Sequence of chain 1.E:
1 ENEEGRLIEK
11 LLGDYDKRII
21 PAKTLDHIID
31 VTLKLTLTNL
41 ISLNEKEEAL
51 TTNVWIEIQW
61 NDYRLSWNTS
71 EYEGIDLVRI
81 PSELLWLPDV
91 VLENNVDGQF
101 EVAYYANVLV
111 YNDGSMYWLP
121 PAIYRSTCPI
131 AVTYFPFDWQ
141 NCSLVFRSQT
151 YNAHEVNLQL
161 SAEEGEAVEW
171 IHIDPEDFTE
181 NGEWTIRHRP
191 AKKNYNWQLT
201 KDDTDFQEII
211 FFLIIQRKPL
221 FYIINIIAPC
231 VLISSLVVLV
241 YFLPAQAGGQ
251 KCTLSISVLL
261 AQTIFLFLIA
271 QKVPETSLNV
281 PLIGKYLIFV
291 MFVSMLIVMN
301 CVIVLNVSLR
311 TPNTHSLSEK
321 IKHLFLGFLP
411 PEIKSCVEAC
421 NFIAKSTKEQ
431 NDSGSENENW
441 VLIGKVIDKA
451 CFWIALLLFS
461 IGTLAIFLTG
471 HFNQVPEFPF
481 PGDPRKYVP

A protein and the small-molecule ligand that binds it are described below.
Small molecule (SMILES): CC(=O)N[C@H]1[C@H](O[C@H]2[C@H](O)[C@@H](NC(C)=O)CO[C@@H]2CO)O[C@H](CO)[C@@H](O[C@@H]2O[C@H](CO[C@H]3O[C@H](CO[C@H]4O[C@H](CO)[C@@H](O)[C@H](O)[C@@H]4O)[C@@H](O)[C@H](O)[C@@H]3O)[C@@H](O)[C@H](O)[C@@H]2O)[C@@H]1O

Binding-site contacts:
Ligand atom O2 contacts residue TRP197 of chain 1.E at 3.2 Å.
Ligand atom C6 contacts residue PHE480 of chain 1.E at 3.9 Å (hydrophobic).
Ligand atom O3 contacts residue PRO479 of chain 1.E at 3.6 Å.
Ligand atom C5 contacts residue ASN141 of chain 1.E at 3.6 Å.
Ligand atom O5 contacts residue ASN141 of chain 1.E at 2.3 Å (h-bond).
Ligand atom O7 contacts residue TRP139 of chain 1.E at 3.8 Å.
Ligand atom C3 contacts residue PHE480 of chain 1.E at 3.7 Å (hydrophobic).
Ligand atom N2 contacts residue PRO479 of chain 1.E at 3.1 Å (h-bond).
Ligand atom O6 contacts residue TRP197 of chain 1.E at 3.5 Å (h-bond).
Ligand atom O3 contacts residue LYS192 of chain 1.E at 3.8 Å.
Ligand atom O4 contacts residue PHE480 of chain 1.E at 3.6 Å.
Ligand atom C7 contacts residue PRO479 of chain 1.E at 3.6 Å (hydrophobic).
Ligand atom C2 contacts residue ASN141 of chain 1.E at 2.5 Å.
Ligand atom O5 contacts residue TRP197 of chain 1.E at 3.4 Å (h-bond).
Ligand atom C3 contacts residue ASN141 of chain 1.E at 3.8 Å.
Ligand atom O4 contacts residue TRP197 of chain 1.E at 3.4 Å.
Ligand atom O3 contacts residue TRP197 of chain 1.E at 4.0 Å.
Ligand atom C1 contacts residue ASN141 of chain 1.E at 1.4 Å.
Ligand atom O3 contacts residue PHE480 of chain 1.E at 3.6 Å.
Ligand atom C3 contacts residue TRP197 of chain 1.E at 3.9 Å (hydrophobic).
Ligand atom C8 contacts residue PRO476 of chain 1.E at 3.7 Å (hydrophobic).
Ligand atom O7 contacts residue LYS192 of chain 1.E at 3.2 Å (salt-bridge).
Ligand atom C6 contacts residue PHE212 of chain 1.E at 3.8 Å (hydrophobic).
Ligand atom O3 contacts residue PRO481 of chain 1.E at 3.5 Å.
Ligand atom O5 contacts residue PHE480 of chain 1.E at 3.6 Å.
Ligand atom O7 contacts residue ASN194 of chain 1.E at 3.9 Å.
Ligand atom O7 contacts residue ASN141 of chain 1.E at 3.6 Å.
Ligand atom O6 contacts residue GLY482 of chain 1.E at 3.9 Å.
Ligand atom C3 contacts residue PRO479 of chain 1.E at 3.9 Å (hydrophobic).
Ligand atom O6 contacts residue PRO481 of chain 1.E at 3.8 Å.
Ligand atom C8 contacts residue PHE478 of chain 1.E at 4.0 Å (hydrophobic).
Ligand atom C5 contacts residue TRP197 of chain 1.E at 4.0 Å (hydrophobic).
Ligand atom C8 contacts residue ASN194 of chain 1.E at 3.9 Å.
Ligand atom C5 contacts residue PHE212 of chain 1.E at 3.5 Å (hydrophobic).
Ligand atom O6 contacts residue PHE212 of chain 1.E at 3.6 Å.
Ligand atom O7 contacts residue PHE212 of chain 1.E at 3.8 Å.
Ligand atom N2 contacts residue ASN141 of chain 1.E at 2.9 Å (h-bond).
Ligand atom C7 contacts residue ASN141 of chain 1.E at 3.5 Å.
Ligand atom C8 contacts residue PRO479 of chain 1.E at 3.3 Å (hydrophobic).
Ligand atom C6 contacts residue PRO481 of chain 1.E at 4.0 Å (hydrophobic).